Sequence of chain 1.E:
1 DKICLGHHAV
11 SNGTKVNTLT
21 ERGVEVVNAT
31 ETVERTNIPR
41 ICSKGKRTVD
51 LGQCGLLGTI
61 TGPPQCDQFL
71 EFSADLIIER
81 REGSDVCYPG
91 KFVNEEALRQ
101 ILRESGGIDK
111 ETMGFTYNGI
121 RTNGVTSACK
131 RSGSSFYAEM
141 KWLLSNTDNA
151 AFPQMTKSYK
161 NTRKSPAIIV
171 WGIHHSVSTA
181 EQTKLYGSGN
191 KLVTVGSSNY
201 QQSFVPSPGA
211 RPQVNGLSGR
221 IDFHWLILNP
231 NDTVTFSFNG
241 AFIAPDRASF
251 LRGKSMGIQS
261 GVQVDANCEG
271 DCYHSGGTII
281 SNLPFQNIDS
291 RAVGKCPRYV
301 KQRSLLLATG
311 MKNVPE

Binding-site contacts:
Ligand atom C2 contacts residue ASN231 of chain 1.E at 2.4 Å.
Ligand atom N2 contacts residue ASN231 of chain 1.E at 2.8 Å (h-bond).
Ligand atom C5 contacts residue LYS160 of chain 1.E at 4.3 Å.
Ligand atom O7 contacts residue ASN231 of chain 1.E at 4.1 Å.
Ligand atom O5 contacts residue ASN231 of chain 1.E at 2.4 Å (h-bond).
Ligand atom C8 contacts residue LYS164 of chain 1.E at 4.2 Å.
Ligand atom C1 contacts residue LYS160 of chain 1.E at 4.4 Å.
Ligand atom C5 contacts residue ASN231 of chain 1.E at 3.7 Å.
Ligand atom C6 contacts residue LYS160 of chain 1.E at 4.0 Å.
Ligand atom C7 contacts residue LYS164 of chain 1.E at 4.3 Å.
Ligand atom O7 contacts residue LYS164 of chain 1.E at 3.5 Å.
Ligand atom C1 contacts residue ASN231 of chain 1.E at 1.4 Å.
Ligand atom O5 contacts residue LYS160 of chain 1.E at 3.5 Å (salt-bridge).
Ligand atom C3 contacts residue ASN231 of chain 1.E at 3.8 Å.
Ligand atom C4 contacts residue ASN231 of chain 1.E at 4.2 Å.
Ligand atom C7 contacts residue ASN231 of chain 1.E at 3.6 Å.

A protein and the small-molecule ligand that binds it are described below.
Small molecule (SMILES): CC(=O)N[C@@H]1[C@@H](O)[C@H](O)[C@@H](CO)O[C@H]1O